Sequence of chain 1.A:
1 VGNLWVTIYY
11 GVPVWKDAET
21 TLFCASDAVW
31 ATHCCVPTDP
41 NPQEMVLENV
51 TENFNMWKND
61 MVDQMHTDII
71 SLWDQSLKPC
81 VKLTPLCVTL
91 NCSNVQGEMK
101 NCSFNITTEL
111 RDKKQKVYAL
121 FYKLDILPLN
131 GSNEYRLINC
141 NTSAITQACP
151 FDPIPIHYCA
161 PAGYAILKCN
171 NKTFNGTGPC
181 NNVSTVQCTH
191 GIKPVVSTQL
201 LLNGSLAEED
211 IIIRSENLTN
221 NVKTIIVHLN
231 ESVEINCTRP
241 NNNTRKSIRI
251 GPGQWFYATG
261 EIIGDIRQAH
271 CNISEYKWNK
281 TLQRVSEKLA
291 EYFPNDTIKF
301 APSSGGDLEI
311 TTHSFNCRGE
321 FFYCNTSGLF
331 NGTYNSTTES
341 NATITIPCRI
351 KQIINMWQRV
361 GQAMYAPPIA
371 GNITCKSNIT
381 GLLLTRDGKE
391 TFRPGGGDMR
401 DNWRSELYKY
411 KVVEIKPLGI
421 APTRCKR

A protein and the small-molecule ligand that binds it are described below.
Small molecule (SMILES): CC(=O)N[C@H]1[C@H](O[C@H]2[C@H](O)[C@@H](NC(C)=O)CO[C@@H]2CO)O[C@H](CO)[C@@H](O)[C@@H]1O

Binding-site contacts:
Ligand atom C2 contacts residue ASN236 of chain 1.A at 2.5 Å.
Ligand atom C7 contacts residue ASN272 of chain 1.A at 4.4 Å.
Ligand atom C4 contacts residue ASN236 of chain 1.A at 4.2 Å.
Ligand atom C5 contacts residue ASN236 of chain 1.A at 3.7 Å.
Ligand atom O6 contacts residue LYS376 of chain 1.A at 2.9 Å (salt-bridge).
Ligand atom C3 contacts residue ASN236 of chain 1.A at 3.8 Å.
Ligand atom C8 contacts residue ASN236 of chain 1.A at 3.3 Å.
Ligand atom C2 contacts residue GLU234 of chain 1.A at 3.8 Å.
Ligand atom O7 contacts residue ASN272 of chain 1.A at 3.7 Å.
Ligand atom O7 contacts residue GLU234 of chain 1.A at 3.2 Å (salt-bridge).
Ligand atom C7 contacts residue GLU234 of chain 1.A at 4.0 Å.
Ligand atom O7 contacts residue SER274 of chain 1.A at 3.1 Å (h-bond).
Ligand atom O7 contacts residue ILE273 of chain 1.A at 3.5 Å.
Ligand atom C7 contacts residue ASN236 of chain 1.A at 3.3 Å.
Ligand atom C5 contacts residue LYS376 of chain 1.A at 3.8 Å.
Ligand atom O5 contacts residue LYS376 of chain 1.A at 4.2 Å.
Ligand atom N2 contacts residue ASN236 of chain 1.A at 2.9 Å (h-bond).
Ligand atom C8 contacts residue LYS376 of chain 1.A at 3.5 Å.
Ligand atom C8 contacts residue ASN272 of chain 1.A at 4.4 Å.
Ligand atom N2 contacts residue GLU234 of chain 1.A at 3.4 Å.
Ligand atom C8 contacts residue THR343 of chain 1.A at 4.4 Å.
Ligand atom C7 contacts residue SER274 of chain 1.A at 4.3 Å.
Ligand atom O7 contacts residue ASN236 of chain 1.A at 4.2 Å.
Ligand atom O5 contacts residue ASN236 of chain 1.A at 2.4 Å (h-bond).
Ligand atom C1 contacts residue GLU234 of chain 1.A at 3.8 Å.
Ligand atom C3 contacts residue GLU234 of chain 1.A at 3.8 Å.
Ligand atom C1 contacts residue ASN236 of chain 1.A at 1.4 Å.
Ligand atom C7 contacts residue LYS376 of chain 1.A at 4.1 Å.
Ligand atom O7 contacts residue LYS376 of chain 1.A at 4.3 Å.
Ligand atom C6 contacts residue LYS376 of chain 1.A at 3.8 Å.